Sequence of chain 1.B:
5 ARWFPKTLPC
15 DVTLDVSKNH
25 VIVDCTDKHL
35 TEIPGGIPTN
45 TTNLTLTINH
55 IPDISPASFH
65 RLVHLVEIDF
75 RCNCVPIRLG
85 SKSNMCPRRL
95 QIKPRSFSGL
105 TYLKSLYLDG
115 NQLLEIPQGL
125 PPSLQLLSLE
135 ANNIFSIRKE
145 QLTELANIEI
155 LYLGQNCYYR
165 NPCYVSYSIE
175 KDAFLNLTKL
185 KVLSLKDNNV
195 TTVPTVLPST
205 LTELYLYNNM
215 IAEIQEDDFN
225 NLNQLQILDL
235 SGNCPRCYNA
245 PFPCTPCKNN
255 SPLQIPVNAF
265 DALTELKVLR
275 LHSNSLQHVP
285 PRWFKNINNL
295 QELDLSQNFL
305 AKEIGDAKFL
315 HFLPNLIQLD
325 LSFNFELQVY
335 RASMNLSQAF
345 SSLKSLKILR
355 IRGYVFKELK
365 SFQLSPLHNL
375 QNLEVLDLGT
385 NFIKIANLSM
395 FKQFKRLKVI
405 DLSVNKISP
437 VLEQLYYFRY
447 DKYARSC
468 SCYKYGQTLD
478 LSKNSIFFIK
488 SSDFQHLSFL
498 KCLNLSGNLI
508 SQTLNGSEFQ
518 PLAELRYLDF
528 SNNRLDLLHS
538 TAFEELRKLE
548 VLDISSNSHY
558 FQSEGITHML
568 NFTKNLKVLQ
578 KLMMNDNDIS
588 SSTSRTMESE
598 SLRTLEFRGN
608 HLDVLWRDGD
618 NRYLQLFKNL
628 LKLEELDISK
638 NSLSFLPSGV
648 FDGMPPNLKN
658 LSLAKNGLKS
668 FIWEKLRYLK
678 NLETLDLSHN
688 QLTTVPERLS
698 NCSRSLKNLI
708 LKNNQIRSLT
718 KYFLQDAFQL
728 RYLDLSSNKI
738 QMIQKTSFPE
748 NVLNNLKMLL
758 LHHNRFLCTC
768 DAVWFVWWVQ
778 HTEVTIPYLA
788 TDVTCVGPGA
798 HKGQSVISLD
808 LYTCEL

Sequence of chain 1.A:
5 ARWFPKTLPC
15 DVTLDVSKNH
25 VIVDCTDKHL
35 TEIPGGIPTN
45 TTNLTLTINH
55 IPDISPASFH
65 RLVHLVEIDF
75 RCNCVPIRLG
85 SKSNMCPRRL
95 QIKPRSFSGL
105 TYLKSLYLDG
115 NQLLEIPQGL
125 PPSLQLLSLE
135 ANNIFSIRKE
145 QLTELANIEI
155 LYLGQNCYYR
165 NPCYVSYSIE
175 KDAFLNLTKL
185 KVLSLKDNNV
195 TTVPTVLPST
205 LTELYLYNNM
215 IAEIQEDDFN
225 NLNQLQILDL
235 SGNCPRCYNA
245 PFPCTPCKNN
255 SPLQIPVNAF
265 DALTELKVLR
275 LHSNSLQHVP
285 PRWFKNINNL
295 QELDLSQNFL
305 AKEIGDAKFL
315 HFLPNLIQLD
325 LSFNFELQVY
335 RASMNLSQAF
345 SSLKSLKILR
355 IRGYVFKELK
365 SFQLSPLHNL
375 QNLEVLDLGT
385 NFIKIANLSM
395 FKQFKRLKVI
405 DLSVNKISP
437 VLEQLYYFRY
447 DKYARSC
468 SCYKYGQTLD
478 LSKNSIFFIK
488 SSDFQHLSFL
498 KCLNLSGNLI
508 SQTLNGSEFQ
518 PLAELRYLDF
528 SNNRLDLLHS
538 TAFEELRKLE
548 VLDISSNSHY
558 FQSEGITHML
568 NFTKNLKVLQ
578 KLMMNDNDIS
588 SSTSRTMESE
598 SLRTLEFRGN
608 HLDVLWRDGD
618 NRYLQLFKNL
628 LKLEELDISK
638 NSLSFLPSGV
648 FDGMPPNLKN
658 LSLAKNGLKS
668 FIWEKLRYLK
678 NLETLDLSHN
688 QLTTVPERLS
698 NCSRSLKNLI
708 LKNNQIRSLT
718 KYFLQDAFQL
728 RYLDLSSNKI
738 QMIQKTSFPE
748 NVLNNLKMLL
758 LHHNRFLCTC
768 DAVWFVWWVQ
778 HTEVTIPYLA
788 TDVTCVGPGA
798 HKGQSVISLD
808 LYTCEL

Binding-site contacts:
Ligand atom O contacts residue ILE563 of chain 1.B at 3.9 Å.
Ligand atom N2 contacts residue ILE563 of chain 1.B at 4.0 Å.
Ligand atom C4 contacts residue PHE386 of chain 1.A at 3.5 Å (hydrophobic).
Ligand atom C1 contacts residue PHE386 of chain 1.A at 3.3 Å (hydrophobic).
Ligand atom C8 contacts residue PHE329 of chain 1.A at 3.5 Å (hydrophobic).
Ligand atom O contacts residue PHE329 of chain 1.A at 3.8 Å.
Ligand atom C3 contacts residue PHE386 of chain 1.A at 3.6 Å (hydrophobic).
Ligand atom C1 contacts residue LEU535 of chain 1.B at 3.9 Å (hydrophobic).
Ligand atom C8 contacts residue PHE327 of chain 1.A at 3.7 Å (hydrophobic).
Ligand atom C contacts residue LEU535 of chain 1.B at 3.6 Å (hydrophobic).
Ligand atom C10 contacts residue PHE386 of chain 1.A at 3.9 Å (hydrophobic).
Ligand atom C12 contacts residue PHE386 of chain 1.A at 3.4 Å (hydrophobic).
Ligand atom C9 contacts residue VAL359 of chain 1.A at 3.8 Å (hydrophobic).
Ligand atom C12 contacts residue THR510 of chain 1.B at 3.9 Å.
Ligand atom N1 contacts residue PHE386 of chain 1.A at 3.2 Å.
Ligand atom N2 contacts residue LEU535 of chain 1.B at 4.0 Å.
Ligand atom N contacts residue LEU535 of chain 1.B at 4.0 Å.
Ligand atom C10 contacts residue TYR334 of chain 1.A at 3.5 Å (hydrophobic).
Ligand atom C1 contacts residue ASP533 of chain 1.B at 3.7 Å.
Ligand atom C5 contacts residue THR564 of chain 1.B at 3.9 Å.
Ligand atom C11 contacts residue PHE386 of chain 1.A at 3.8 Å (hydrophobic).
Ligand atom N1 contacts residue LEU535 of chain 1.B at 4.0 Å.
Ligand atom C12 contacts residue ASP533 of chain 1.B at 3.9 Å.
Ligand atom N1 contacts residue ASP533 of chain 1.B at 2.7 Å (salt-bridge).
Ligand atom C6 contacts residue PHE329 of chain 1.A at 3.9 Å (hydrophobic).
Ligand atom C4 contacts residue LEU535 of chain 1.B at 3.6 Å (hydrophobic).
Ligand atom N contacts residue ILE563 of chain 1.B at 3.3 Å.
Ligand atom N contacts residue ASP533 of chain 1.B at 2.6 Å (salt-bridge).
Ligand atom N contacts residue THR564 of chain 1.B at 3.3 Å (h-bond).
Ligand atom C3 contacts residue LEU535 of chain 1.B at 3.9 Å (hydrophobic).
Ligand atom C9 contacts residue PHE386 of chain 1.A at 3.9 Å (hydrophobic).
Ligand atom N2 contacts residue THR564 of chain 1.B at 3.1 Å (h-bond).
Ligand atom C7 contacts residue PHE329 of chain 1.A at 3.9 Å (hydrophobic).
Ligand atom C contacts residue PHE386 of chain 1.A at 3.5 Å (hydrophobic).
Ligand atom N3 contacts residue PHE386 of chain 1.A at 4.0 Å.
Ligand atom O contacts residue GLY562 of chain 1.B at 3.7 Å.
Ligand atom C2 contacts residue PHE386 of chain 1.A at 3.7 Å (hydrophobic).
Ligand atom C11 contacts residue TYR334 of chain 1.A at 3.5 Å (hydrophobic).
Ligand atom C6 contacts residue THR564 of chain 1.B at 3.5 Å.
Ligand atom C contacts residue ASP533 of chain 1.B at 3.3 Å.

A protein and the small-molecule ligand that binds it are described below.
Small molecule (SMILES): CCOCc1nc2c(N)nc3ccccc3c2[nH]1